Sequence of chain 2.D:
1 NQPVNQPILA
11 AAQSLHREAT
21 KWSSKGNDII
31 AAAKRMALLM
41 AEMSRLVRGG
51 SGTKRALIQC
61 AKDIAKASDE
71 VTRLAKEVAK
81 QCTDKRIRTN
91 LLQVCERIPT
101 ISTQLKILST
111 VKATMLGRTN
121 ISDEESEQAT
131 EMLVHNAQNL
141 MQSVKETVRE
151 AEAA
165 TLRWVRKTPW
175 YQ

Binding-site contacts:
Ligand atom O5 contacts residue ASN120 of chain 2.D at 4.1 Å.
Ligand atom O51 contacts residue THR110 of chain 1.B at 3.7 Å.
Ligand atom O2 contacts residue LYS54 of chain 1.B at 2.2 Å (salt-bridge).
Ligand atom O13 contacts residue ARG55 of chain 1.B at 3.1 Å (salt-bridge).
Ligand atom P1 contacts residue ARG55 of chain 1.B at 4.5 Å.
Ligand atom O51 contacts residue LYS54 of chain 1.B at 4.5 Å.
Ligand atom O51 contacts residue THR114 of chain 1.B at 4.3 Å.
Ligand atom O53 contacts residue ASN120 of chain 2.D at 3.2 Å (h-bond).
Ligand atom O51 contacts residue ILE58 of chain 1.B at 4.5 Å.
Ligand atom P5 contacts residue THR110 of chain 1.B at 3.8 Å.
Ligand atom C2 contacts residue LYS54 of chain 1.B at 3.5 Å.
Ligand atom P5 contacts residue ASN120 of chain 2.D at 4.2 Å.
Ligand atom O41 contacts residue THR114 of chain 2.D at 4.3 Å.
Ligand atom O42 contacts residue THR114 of chain 2.D at 3.5 Å (h-bond).
Ligand atom C1 contacts residue LYS54 of chain 1.B at 4.3 Å.
Ligand atom O52 contacts residue THR110 of chain 1.B at 3.7 Å.
Ligand atom O53 contacts residue THR110 of chain 1.B at 3.6 Å.
Ligand atom O12 contacts residue ARG55 of chain 1.B at 3.8 Å.
Ligand atom O6 contacts residue ASN120 of chain 2.D at 4.1 Å.
Ligand atom O41 contacts residue LYS54 of chain 2.D at 4.2 Å.
Ligand atom O1 contacts residue LYS54 of chain 1.B at 4.0 Å.

A small-molecule ligand and the protein it binds are described below.
Small molecule (SMILES): CCCCCCCC(=O)OC[C@H](COP(=O)(O)O[C@@H]1[C@H](O)[C@H](O)[C@@H](OP(=O)(O)O)[C@H](OP(=O)(O)O)[C@H]1O)OC(=O)CCCCCCC

Sequence of chain 1.B:
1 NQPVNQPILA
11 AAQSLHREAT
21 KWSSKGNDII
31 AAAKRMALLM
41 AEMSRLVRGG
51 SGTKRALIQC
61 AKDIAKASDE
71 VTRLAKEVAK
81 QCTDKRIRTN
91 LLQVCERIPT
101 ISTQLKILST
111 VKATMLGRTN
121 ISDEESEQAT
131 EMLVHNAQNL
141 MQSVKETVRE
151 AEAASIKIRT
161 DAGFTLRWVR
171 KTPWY